This protein binds this small molecule.
Small molecule (SMILES): CC(=O)N[C@H]1[C@H](O[C@H]2[C@H](O)[C@@H](NC(C)=O)CO[C@@H]2CO)O[C@H](CO)[C@@H](O)[C@@H]1O

Sequence of chain 1.F:
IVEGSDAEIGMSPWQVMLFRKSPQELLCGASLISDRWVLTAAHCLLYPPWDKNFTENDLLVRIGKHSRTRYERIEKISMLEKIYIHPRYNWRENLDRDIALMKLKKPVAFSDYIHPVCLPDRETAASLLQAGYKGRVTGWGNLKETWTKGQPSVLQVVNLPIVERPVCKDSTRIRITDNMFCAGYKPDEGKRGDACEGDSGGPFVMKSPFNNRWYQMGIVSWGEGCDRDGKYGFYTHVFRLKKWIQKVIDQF

Binding-site contacts:
Ligand atom O7 contacts residue LEU46 of chain 1.F at 4.1 Å.
Ligand atom C7 contacts residue ASN53 of chain 1.F at 3.5 Å.
Ligand atom C8 contacts residue LEU46 of chain 1.F at 3.7 Å (hydrophobic).
Ligand atom C4 contacts residue ASN53 of chain 1.F at 4.3 Å.
Ligand atom C1 contacts residue ASN53 of chain 1.F at 1.4 Å.
Ligand atom C7 contacts residue LEU46 of chain 1.F at 4.0 Å (hydrophobic).
Ligand atom O5 contacts residue ASN53 of chain 1.F at 2.3 Å (h-bond).
Ligand atom O6 contacts residue THR55 of chain 1.F at 3.4 Å.
Ligand atom C8 contacts residue ASN53 of chain 1.F at 3.8 Å.
Ligand atom C5 contacts residue ASN53 of chain 1.F at 3.7 Å.
Ligand atom N2 contacts residue ASN53 of chain 1.F at 2.9 Å (h-bond).
Ligand atom C3 contacts residue ASN53 of chain 1.F at 3.8 Å.
Ligand atom O7 contacts residue ASN53 of chain 1.F at 4.4 Å.
Ligand atom C2 contacts residue ASN53 of chain 1.F at 2.4 Å.